Sequence of chain 1.B:
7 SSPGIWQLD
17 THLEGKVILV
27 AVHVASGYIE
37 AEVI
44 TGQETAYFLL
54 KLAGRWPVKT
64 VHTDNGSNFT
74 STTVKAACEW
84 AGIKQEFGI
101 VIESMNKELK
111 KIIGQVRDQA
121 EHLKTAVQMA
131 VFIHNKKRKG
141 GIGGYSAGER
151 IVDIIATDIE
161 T

Binding-site contacts:
Ligand atom C54 contacts residue TYR50 of chain 1.B at 3.4 Å (hydrophobic).
Ligand atom C24 contacts residue GLU47 of chain 1.A at 2.9 Å.
Ligand atom O58 contacts residue HIS122 of chain 1.A at 3.4 Å (h-bond).
Ligand atom N25 contacts residue GLU47 of chain 1.A at 3.2 Å (salt-bridge).
Ligand atom C11 contacts residue GLU121 of chain 1.B at 2.5 Å.
Ligand atom C22 contacts residue GLN46 of chain 1.A at 3.3 Å.
Ligand atom O13 contacts residue HIS122 of chain 1.B at 2.4 Å (h-bond).
Ligand atom C18 contacts residue ALA80 of chain 1.A at 3.3 Å (hydrophobic).
Ligand atom C54 contacts residue ALA49 of chain 1.B at 3.3 Å (hydrophobic).
Ligand atom O47 contacts residue GLU121 of chain 1.A at 3.3 Å (salt-bridge).
Ligand atom C49 contacts residue THR125 of chain 1.A at 3.3 Å.
Ligand atom O13 contacts residue THR125 of chain 1.B at 2.9 Å (h-bond).
Ligand atom C24 contacts residue LYS124 of chain 1.B at 3.3 Å.
Ligand atom C49 contacts residue THR76 of chain 1.B at 3.4 Å.
Ligand atom O01 contacts residue TYR50 of chain 1.A at 3.2 Å.
Ligand atom O31 contacts residue LYS124 of chain 1.A at 3.2 Å (salt-bridge).
Ligand atom C03 contacts residue LYS124 of chain 1.B at 3.3 Å.
Ligand atom C07 contacts residue GLN46 of chain 1.A at 3.0 Å.
Ligand atom C53 contacts residue ALA80 of chain 1.B at 3.3 Å (hydrophobic).
Ligand atom C08 contacts residue THR125 of chain 1.B at 3.1 Å.
Ligand atom C45 contacts residue HIS122 of chain 1.A at 3.5 Å.
Ligand atom O12 contacts residue GLU121 of chain 1.B at 2.3 Å (salt-bridge).
Ligand atom O48 contacts residue THR76 of chain 1.B at 3.1 Å.
Ligand atom C44 contacts residue THR125 of chain 1.A at 3.0 Å.
Ligand atom O13 contacts residue GLU121 of chain 1.B at 2.6 Å (salt-bridge).
Ligand atom O56 contacts residue TYR50 of chain 1.B at 2.9 Å (h-bond).
Ligand atom O21 contacts residue TYR50 of chain 1.A at 3.2 Å (h-bond).
Ligand atom C07 contacts residue THR125 of chain 1.B at 3.4 Å.
Ligand atom C23 contacts residue GLU47 of chain 1.A at 3.3 Å.
Ligand atom C09 contacts residue THR125 of chain 1.B at 3.3 Å.
Ligand atom C06 contacts residue GLN46 of chain 1.A at 3.3 Å.
Ligand atom C50 contacts residue THR125 of chain 1.A at 3.4 Å.
Ligand atom C02 contacts residue LYS124 of chain 1.B at 3.4 Å.
Ligand atom C43 contacts residue THR125 of chain 1.A at 3.4 Å.
Ligand atom C11 contacts residue HIS122 of chain 1.B at 3.4 Å.
Ligand atom O56 contacts residue GLN46 of chain 1.B at 3.4 Å (h-bond).
Ligand atom C45 contacts residue THR125 of chain 1.A at 3.0 Å.
Ligand atom C08 contacts residue GLN46 of chain 1.A at 3.4 Å.
Ligand atom C11 contacts residue THR125 of chain 1.B at 3.2 Å.
Ligand atom C03 contacts residue GLU47 of chain 1.A at 3.4 Å.

Sequence of chain 1.A:
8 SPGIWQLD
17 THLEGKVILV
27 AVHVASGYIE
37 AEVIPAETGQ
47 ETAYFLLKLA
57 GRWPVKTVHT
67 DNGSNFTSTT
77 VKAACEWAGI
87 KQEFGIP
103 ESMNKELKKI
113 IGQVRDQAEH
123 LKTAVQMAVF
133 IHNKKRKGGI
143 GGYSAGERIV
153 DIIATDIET

A small-molecule ligand and the protein it binds are described below.
Small molecule (SMILES): Cc1ccc2oc(C#Cc3cccc(C(=O)NCCOCCOCCNC(=O)c4cccc(C#Cc5oc6ccc(C)cc6c5CC(=O)O)c4)c3)c(CC(=O)O)c2c1